Sequence of chain 1.A:
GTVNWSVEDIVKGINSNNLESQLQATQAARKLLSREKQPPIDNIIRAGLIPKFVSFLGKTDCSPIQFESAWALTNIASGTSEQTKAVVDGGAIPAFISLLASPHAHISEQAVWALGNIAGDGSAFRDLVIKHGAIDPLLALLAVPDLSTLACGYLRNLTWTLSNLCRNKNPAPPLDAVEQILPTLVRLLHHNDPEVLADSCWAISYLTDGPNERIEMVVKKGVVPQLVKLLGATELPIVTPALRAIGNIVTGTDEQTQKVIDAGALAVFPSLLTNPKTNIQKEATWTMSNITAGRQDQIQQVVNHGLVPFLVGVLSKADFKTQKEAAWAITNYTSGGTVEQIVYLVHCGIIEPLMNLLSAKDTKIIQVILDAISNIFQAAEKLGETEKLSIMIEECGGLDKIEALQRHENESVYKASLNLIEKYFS

The protein below binds the small molecule below.
Small molecule (SMILES): CCC[C@H](N)C(=O)N[C@@H](CCCCN)C(=O)N[C@@H](CCCN=C(N)N)C(=O)N[C@@H](CCCN=C(N)N)C(=O)N[C@@H](C)C(=O)N[C@H](C=O)CCC(=O)O

Binding-site contacts:
Ligand atom N contacts residue ASN342 of chain 1.A at 2.8 Å (h-bond).
Ligand atom OE1 contacts residue ASN300 of chain 1.A at 2.9 Å (h-bond).
Ligand atom NH2 contacts residue THR303 of chain 1.A at 3.4 Å (h-bond).
Ligand atom CA contacts residue TRP338 of chain 1.A at 3.5 Å (hydrophobic).
Ligand atom O contacts residue TRP338 of chain 1.A at 3.0 Å (h-bond).
Ligand atom O contacts residue ASN342 of chain 1.A at 3.1 Å (h-bond).
Ligand atom OE2 contacts residue ASN300 of chain 1.A at 3.4 Å (h-bond).
Ligand atom CZ contacts residue THR303 of chain 1.A at 3.2 Å.
Ligand atom N contacts residue TRP338 of chain 1.A at 3.4 Å.
Ligand atom CE contacts residue GLY304 of chain 1.A at 3.4 Å.
Ligand atom NH1 contacts residue TRP380 of chain 1.A at 3.4 Å.
Ligand atom CD contacts residue ASN384 of chain 1.A at 3.3 Å.
Ligand atom NH1 contacts residue THR303 of chain 1.A at 2.8 Å (h-bond).
Ligand atom NH2 contacts residue TRP380 of chain 1.A at 3.5 Å.
Ligand atom NE contacts residue THR303 of chain 1.A at 3.3 Å (h-bond).
Ligand atom OE2 contacts residue TRP338 of chain 1.A at 3.1 Å.
Ligand atom NH1 contacts residue ILE267 of chain 1.A at 3.0 Å.
Ligand atom NE contacts residue TRP380 of chain 1.A at 3.6 Å.
Ligand atom OE2 contacts residue GLU335 of chain 1.A at 3.1 Å (salt-bridge).
Ligand atom CA contacts residue ASN342 of chain 1.A at 3.3 Å.
Ligand atom CG contacts residue GLU335 of chain 1.A at 3.2 Å.
Ligand atom NZ contacts residue THR309 of chain 1.A at 2.8 Å (h-bond).
Ligand atom NZ contacts residue VAL302 of chain 1.A at 2.6 Å (h-bond).
Ligand atom NH2 contacts residue ASN264 of chain 1.A at 3.4 Å (h-bond).
Ligand atom CE contacts residue VAL302 of chain 1.A at 3.2 Å (hydrophobic).
Ligand atom CD contacts residue ASN300 of chain 1.A at 3.5 Å.
Ligand atom NE contacts residue GLY262 of chain 1.A at 3.3 Å (h-bond).
Ligand atom NH1 contacts residue GLY262 of chain 1.A at 2.8 Å (h-bond).
Ligand atom CZ contacts residue TRP380 of chain 1.A at 3.5 Å (hydrophobic).
Ligand atom CB contacts residue ALA345 of chain 1.A at 3.4 Å (hydrophobic).
Ligand atom NH2 contacts residue GLU377 of chain 1.A at 2.5 Å (salt-bridge).
Ligand atom NH1 contacts residue ASN264 of chain 1.A at 3.5 Å (h-bond).
Ligand atom NZ contacts residue ASN342 of chain 1.A at 2.8 Å (h-bond).
Ligand atom C contacts residue ASN342 of chain 1.A at 3.6 Å.
Ligand atom NH2 contacts residue SER341 of chain 1.A at 3.0 Å (h-bond).
Ligand atom CZ contacts residue GLU377 of chain 1.A at 3.5 Å.
Ligand atom CZ contacts residue GLY262 of chain 1.A at 3.2 Å.
Ligand atom O contacts residue GLU335 of chain 1.A at 3.2 Å (salt-bridge).
Ligand atom CD contacts residue VAL302 of chain 1.A at 3.4 Å (hydrophobic).
Ligand atom CD contacts residue ASN342 of chain 1.A at 3.5 Å.